Binding-site contacts:
Ligand atom C3 contacts residue MET153 of chain 1.C at 3.8 Å (hydrophobic).
Ligand atom C7 contacts residue MET153 of chain 1.C at 3.5 Å (hydrophobic).
Ligand atom C1 contacts residue HIS146 of chain 1.C at 4.3 Å.
Ligand atom C7 contacts residue ASN149 of chain 1.C at 3.7 Å.
Ligand atom O3 contacts residue MET153 of chain 1.C at 3.6 Å.
Ligand atom C8 contacts residue SER151 of chain 1.C at 3.5 Å.
Ligand atom O5 contacts residue ASN149 of chain 1.C at 2.5 Å (h-bond).
Ligand atom C4 contacts residue ASN149 of chain 1.C at 4.4 Å.
Ligand atom C8 contacts residue ASN149 of chain 1.C at 3.9 Å.
Ligand atom N2 contacts residue MET153 of chain 1.C at 3.5 Å.
Ligand atom C5 contacts residue HIS146 of chain 1.C at 3.8 Å.
Ligand atom C1 contacts residue ASN149 of chain 1.C at 1.5 Å.
Ligand atom C2 contacts residue ASN149 of chain 1.C at 2.6 Å.
Ligand atom C5 contacts residue ASN149 of chain 1.C at 3.8 Å.
Ligand atom N2 contacts residue ASN149 of chain 1.C at 2.7 Å (h-bond).
Ligand atom C2 contacts residue MET153 of chain 1.C at 4.2 Å (hydrophobic).
Ligand atom O4 contacts residue HIS146 of chain 1.C at 4.1 Å.
Ligand atom C1 contacts residue ASN148 of chain 1.C at 3.5 Å.
Ligand atom O7 contacts residue MET153 of chain 1.C at 4.1 Å.
Ligand atom O5 contacts residue ASN148 of chain 1.C at 4.0 Å.
Ligand atom N2 contacts residue SER151 of chain 1.C at 4.0 Å.
Ligand atom C7 contacts residue SER151 of chain 1.C at 4.2 Å.
Ligand atom C6 contacts residue HIS146 of chain 1.C at 4.4 Å.
Ligand atom C3 contacts residue ASN149 of chain 1.C at 4.0 Å.
Ligand atom C8 contacts residue MET153 of chain 1.C at 3.6 Å (hydrophobic).

Sequence of chain 1.C:
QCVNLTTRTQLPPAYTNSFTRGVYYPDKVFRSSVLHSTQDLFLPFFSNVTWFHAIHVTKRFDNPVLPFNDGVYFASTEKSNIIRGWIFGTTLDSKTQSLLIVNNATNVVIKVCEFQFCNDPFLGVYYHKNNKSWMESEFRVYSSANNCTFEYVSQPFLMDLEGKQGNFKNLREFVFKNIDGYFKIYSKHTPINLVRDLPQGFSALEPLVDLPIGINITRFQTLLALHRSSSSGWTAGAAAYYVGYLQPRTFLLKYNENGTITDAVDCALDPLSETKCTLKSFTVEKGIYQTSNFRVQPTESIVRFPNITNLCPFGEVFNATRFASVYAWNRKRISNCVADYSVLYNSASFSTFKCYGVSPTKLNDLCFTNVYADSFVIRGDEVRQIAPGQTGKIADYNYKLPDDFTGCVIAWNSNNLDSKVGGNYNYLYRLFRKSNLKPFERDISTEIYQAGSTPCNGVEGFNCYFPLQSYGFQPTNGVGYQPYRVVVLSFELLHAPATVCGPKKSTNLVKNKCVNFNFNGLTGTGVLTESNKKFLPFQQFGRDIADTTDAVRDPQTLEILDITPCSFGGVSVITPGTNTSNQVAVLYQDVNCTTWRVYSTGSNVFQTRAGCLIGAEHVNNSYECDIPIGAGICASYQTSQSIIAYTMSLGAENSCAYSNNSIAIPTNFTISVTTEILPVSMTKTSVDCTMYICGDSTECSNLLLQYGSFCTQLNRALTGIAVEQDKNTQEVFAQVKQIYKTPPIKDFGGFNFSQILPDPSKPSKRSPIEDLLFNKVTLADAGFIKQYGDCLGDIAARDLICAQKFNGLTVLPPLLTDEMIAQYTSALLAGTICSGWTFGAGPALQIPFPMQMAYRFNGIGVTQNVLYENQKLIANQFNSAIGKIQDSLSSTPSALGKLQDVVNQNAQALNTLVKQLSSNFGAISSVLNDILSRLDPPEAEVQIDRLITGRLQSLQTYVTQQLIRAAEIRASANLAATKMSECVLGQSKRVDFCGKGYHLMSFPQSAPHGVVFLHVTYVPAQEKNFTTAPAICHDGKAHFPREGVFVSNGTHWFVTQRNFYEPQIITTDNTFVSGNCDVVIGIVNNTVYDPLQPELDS

This protein binds this small molecule.
Small molecule (SMILES): CC(=O)N[C@@H]1[C@@H](O)[C@H](O)[C@@H](CO)O[C@H]1O